Sequence of chain 2.A:
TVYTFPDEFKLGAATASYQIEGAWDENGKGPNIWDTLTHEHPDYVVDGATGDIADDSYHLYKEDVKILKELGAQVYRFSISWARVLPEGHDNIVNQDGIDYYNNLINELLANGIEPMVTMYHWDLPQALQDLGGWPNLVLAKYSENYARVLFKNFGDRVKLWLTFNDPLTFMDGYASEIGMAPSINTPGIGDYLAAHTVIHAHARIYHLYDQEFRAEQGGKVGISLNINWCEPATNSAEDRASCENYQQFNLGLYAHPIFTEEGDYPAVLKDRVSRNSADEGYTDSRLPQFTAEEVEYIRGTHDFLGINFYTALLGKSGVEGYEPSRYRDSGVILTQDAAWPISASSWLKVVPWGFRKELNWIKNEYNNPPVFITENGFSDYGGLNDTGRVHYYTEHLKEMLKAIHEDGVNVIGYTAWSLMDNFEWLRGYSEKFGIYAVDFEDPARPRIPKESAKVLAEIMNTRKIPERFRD

Binding-site contacts:
Ligand atom C6 contacts residue PHE441 of chain 2.A at 3.5 Å (hydrophobic).
Ligand atom O3 contacts residue HIS129 of chain 2.A at 3.0 Å (h-bond).
Ligand atom C1 contacts residue GLU383 of chain 2.A at 3.3 Å.
Ligand atom C4 contacts residue TRP433 of chain 2.A at 3.7 Å (hydrophobic).
Ligand atom O6 contacts residue TRP355 of chain 2.A at 3.3 Å.
Ligand atom O2 contacts residue HIS129 of chain 2.A at 3.5 Å (h-bond).
Ligand atom O3 contacts residue TRP433 of chain 2.A at 3.0 Å (h-bond).
Ligand atom C4 contacts residue GLU432 of chain 2.A at 3.5 Å.
Ligand atom C3 contacts residue TRP425 of chain 2.A at 3.7 Å (hydrophobic).
Ligand atom C6 contacts residue GLU432 of chain 2.A at 3.2 Å.
Ligand atom C2 contacts residue TRP130 of chain 2.A at 3.8 Å (hydrophobic).
Ligand atom CAK contacts residue THR177 of chain 2.A at 3.1 Å.
Ligand atom O4 contacts residue GLN26 of chain 2.A at 3.1 Å (h-bond).
Ligand atom O4 contacts residue TRP433 of chain 2.A at 3.9 Å.
Ligand atom C2 contacts residue GLU383 of chain 2.A at 3.3 Å.
Ligand atom CAI contacts residue TYR318 of chain 2.A at 3.8 Å (hydrophobic).
Ligand atom CAI contacts residue ASP174 of chain 2.A at 3.5 Å.
Ligand atom O1 contacts residue TRP130 of chain 2.A at 3.9 Å.
Ligand atom C1 contacts residue TYR318 of chain 2.A at 3.8 Å (hydrophobic).
Ligand atom O3 contacts residue GLN26 of chain 2.A at 2.7 Å (h-bond).
Ligand atom O6 contacts residue GLU432 of chain 2.A at 2.4 Å (salt-bridge).
Ligand atom O2 contacts residue TRP130 of chain 2.A at 3.9 Å.
Ligand atom O1 contacts residue ASP174 of chain 2.A at 3.5 Å (salt-bridge).
Ligand atom CAM contacts residue THR177 of chain 2.A at 3.6 Å.
Ligand atom O2 contacts residue ASN173 of chain 2.A at 3.1 Å (h-bond).
Ligand atom C3 contacts residue GLN26 of chain 2.A at 3.8 Å.
Ligand atom CAN contacts residue TRP355 of chain 2.A at 3.4 Å (hydrophobic).
Ligand atom O2 contacts residue GLU383 of chain 2.A at 2.8 Å (salt-bridge).
Ligand atom C5 contacts residue TYR318 of chain 2.A at 3.5 Å (hydrophobic).
Ligand atom CAL contacts residue TRP355 of chain 2.A at 3.2 Å (hydrophobic).
Ligand atom O4 contacts residue GLU432 of chain 2.A at 2.6 Å (salt-bridge).
Ligand atom O5 contacts residue TYR318 of chain 2.A at 3.9 Å.
Ligand atom CAJ contacts residue TRP355 of chain 2.A at 3.8 Å (hydrophobic).
Ligand atom C6 contacts residue TRP355 of chain 2.A at 3.9 Å (hydrophobic).
Ligand atom CAI contacts residue ASN234 of chain 2.A at 3.8 Å.
Ligand atom O4 contacts residue TRP425 of chain 2.A at 3.0 Å (h-bond).
Ligand atom C4 contacts residue TRP425 of chain 2.A at 3.8 Å (hydrophobic).
Ligand atom O3 contacts residue TRP425 of chain 2.A at 3.7 Å.
Ligand atom C3 contacts residue GLU383 of chain 2.A at 3.7 Å.
Ligand atom C3 contacts residue TRP433 of chain 2.A at 3.9 Å (hydrophobic).

A protein and the small-molecule ligand that binds it are described below.
Small molecule (SMILES): O=S(=O)(O)CCN1CCN(CCO[C@@H]2O[C@H](CO)[C@@H](O)[C@H](O)[C@H]2O)CC1